The small molecule below binds the protein below.
Small molecule (SMILES): Nc1ncnc2c1ncn2[C@H]1C[C@H](O)[C@@H](COP(=O)(O)O)O1

Binding-site contacts:
Ligand atom O5' contacts residue ASN491 of chain 34.A at 3.5 Å (h-bond).
Ligand atom OP1 contacts residue PHE272 of chain 34.A at 3.4 Å.
Ligand atom C5' contacts residue ASN491 of chain 34.A at 4.0 Å.
Ligand atom OP2 contacts residue ASP273 of chain 34.A at 2.4 Å.
Ligand atom P contacts residue ASN491 of chain 34.A at 3.0 Å.
Ligand atom OP1 contacts residue ASP273 of chain 34.A at 3.3 Å.
Ligand atom C5' contacts residue ASP273 of chain 34.A at 3.8 Å.
Ligand atom OP1 contacts residue ASN491 of chain 34.A at 3.6 Å.
Ligand atom O5' contacts residue ASP273 of chain 34.A at 4.1 Å.
Ligand atom OP2 contacts residue ASN491 of chain 34.A at 1.7 Å (h-bond).
Ligand atom P contacts residue ASP273 of chain 34.A at 2.8 Å.
Ligand atom P contacts residue TYR271 of chain 34.A at 4.5 Å.
Ligand atom OP1 contacts residue TYR271 of chain 34.A at 3.1 Å (h-bond).
Ligand atom P contacts residue PHE272 of chain 34.A at 4.3 Å.

Sequence of chain 34.A:
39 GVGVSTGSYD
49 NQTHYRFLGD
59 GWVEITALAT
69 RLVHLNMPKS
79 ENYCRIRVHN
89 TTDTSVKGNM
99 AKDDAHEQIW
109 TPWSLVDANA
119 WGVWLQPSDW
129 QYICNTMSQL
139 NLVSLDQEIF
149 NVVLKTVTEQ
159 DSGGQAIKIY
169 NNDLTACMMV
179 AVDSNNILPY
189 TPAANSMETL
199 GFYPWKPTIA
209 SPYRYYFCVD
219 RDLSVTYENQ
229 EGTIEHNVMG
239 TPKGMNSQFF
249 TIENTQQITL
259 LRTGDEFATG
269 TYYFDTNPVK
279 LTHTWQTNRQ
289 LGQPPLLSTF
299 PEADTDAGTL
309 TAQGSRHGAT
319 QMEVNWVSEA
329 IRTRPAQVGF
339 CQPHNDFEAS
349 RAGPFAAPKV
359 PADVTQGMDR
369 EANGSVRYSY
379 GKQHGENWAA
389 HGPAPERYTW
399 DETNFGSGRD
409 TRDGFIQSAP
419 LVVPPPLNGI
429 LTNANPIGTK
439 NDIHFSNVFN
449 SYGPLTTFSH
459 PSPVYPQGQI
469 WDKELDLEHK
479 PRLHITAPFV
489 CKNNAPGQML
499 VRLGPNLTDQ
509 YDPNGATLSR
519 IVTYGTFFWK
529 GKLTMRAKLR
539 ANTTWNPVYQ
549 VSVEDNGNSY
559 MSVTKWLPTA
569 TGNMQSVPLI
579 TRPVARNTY